Binding-site contacts:
Ligand atom N2 contacts residue ASN261 of chain 1.A at 2.7 Å (h-bond).
Ligand atom N2 contacts residue THR257 of chain 1.A at 4.5 Å.
Ligand atom C5 contacts residue ASN261 of chain 1.A at 3.7 Å.
Ligand atom C4 contacts residue ASN261 of chain 1.A at 4.2 Å.
Ligand atom C8 contacts residue ASN261 of chain 1.A at 4.4 Å.
Ligand atom C3 contacts residue ASN261 of chain 1.A at 3.7 Å.
Ligand atom O5 contacts residue GLN231 of chain 1.A at 3.7 Å.
Ligand atom C1 contacts residue THR257 of chain 1.A at 4.1 Å.
Ligand atom C6 contacts residue GLN231 of chain 1.A at 4.2 Å.
Ligand atom O5 contacts residue ASN261 of chain 1.A at 2.4 Å (h-bond).
Ligand atom C2 contacts residue ASN261 of chain 1.A at 2.4 Å.
Ligand atom O7 contacts residue ASN261 of chain 1.A at 3.5 Å (h-bond).
Ligand atom C7 contacts residue ASN261 of chain 1.A at 3.4 Å.
Ligand atom O6 contacts residue GLN231 of chain 1.A at 3.6 Å.
Ligand atom C1 contacts residue ASN261 of chain 1.A at 1.4 Å.

Sequence of chain 1.A:
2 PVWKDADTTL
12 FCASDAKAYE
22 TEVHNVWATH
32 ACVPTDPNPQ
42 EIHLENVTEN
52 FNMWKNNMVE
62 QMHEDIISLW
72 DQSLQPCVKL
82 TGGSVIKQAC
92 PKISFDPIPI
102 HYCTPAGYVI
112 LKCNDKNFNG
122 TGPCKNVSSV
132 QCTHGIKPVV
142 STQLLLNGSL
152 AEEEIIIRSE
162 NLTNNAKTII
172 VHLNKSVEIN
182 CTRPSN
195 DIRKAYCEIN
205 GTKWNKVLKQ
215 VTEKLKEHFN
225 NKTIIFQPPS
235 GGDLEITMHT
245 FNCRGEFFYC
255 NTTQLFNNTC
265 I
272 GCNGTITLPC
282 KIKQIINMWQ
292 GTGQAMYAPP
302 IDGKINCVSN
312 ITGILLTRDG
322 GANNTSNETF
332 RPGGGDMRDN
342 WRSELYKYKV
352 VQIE

A small-molecule ligand and the protein it binds are described below.
Small molecule (SMILES): CC(=O)N[C@@H]1[C@@H](O)[C@H](O)[C@@H](CO)O[C@H]1O